Binding-site contacts:
Ligand atom O3 contacts residue ARG64 of chain 1.A at 2.7 Å (salt-bridge).
Ligand atom F1 contacts residue MET89 of chain 1.A at 3.6 Å.
Ligand atom O2 contacts residue ARG64 of chain 1.A at 2.7 Å (salt-bridge).
Ligand atom O1 contacts residue ASP144 of chain 1.A at 3.1 Å (salt-bridge).
Ligand atom O1 contacts residue VAL143 of chain 1.A at 3.5 Å.
Ligand atom OA2 contacts residue ASN106 of chain 1.A at 3.1 Å (h-bond).
Ligand atom N8 contacts residue LEU85 of chain 1.A at 3.6 Å.
Ligand atom N2 contacts residue GLU141 of chain 1.A at 3.0 Å (salt-bridge).
Ligand atom F contacts residue PRO109 of chain 1.A at 3.3 Å.
Ligand atom C18 contacts residue ARG90 of chain 1.A at 3.5 Å.
Ligand atom F contacts residue HIS108 of chain 1.A at 3.4 Å.
Ligand atom C15 contacts residue MET89 of chain 1.A at 3.3 Å (hydrophobic).
Ligand atom C contacts residue ILE91 of chain 1.A at 3.6 Å (hydrophobic).
Ligand atom N3 contacts residue ALA140 of chain 1.A at 2.8 Å (h-bond).
Ligand atom OA1 contacts residue SER118 of chain 1.A at 3.6 Å (h-bond).
Ligand atom OA1 contacts residue HIS108 of chain 1.A at 3.1 Å (h-bond).
Ligand atom C5 contacts residue ASP144 of chain 1.A at 3.3 Å.
Ligand atom O2 contacts residue MET89 of chain 1.A at 3.6 Å (h-bond).
Ligand atom OA1 contacts residue ASP144 of chain 1.A at 2.7 Å (salt-bridge).
Ligand atom N3 contacts residue GLU141 of chain 1.A at 3.6 Å (salt-bridge).
Ligand atom O2 contacts residue ILE91 of chain 1.A at 2.8 Å (h-bond).
Ligand atom O2 contacts residue ARG90 of chain 1.A at 3.4 Å.
Ligand atom F2 contacts residue SER118 of chain 1.A at 3.5 Å.
Ligand atom N contacts residue MET89 of chain 1.A at 2.9 Å (h-bond).
Ligand atom C19 contacts residue MET89 of chain 1.A at 3.4 Å (hydrophobic).
Ligand atom N8 contacts residue ARG90 of chain 1.A at 2.8 Å (salt-bridge).
Ligand atom OA2 contacts residue ASP144 of chain 1.A at 2.5 Å (salt-bridge).
Ligand atom C1 contacts residue ASN106 of chain 1.A at 3.4 Å.
Ligand atom N1 contacts residue LEU92 of chain 1.A at 2.9 Å (h-bond).
Ligand atom O3 contacts residue ARG90 of chain 1.A at 3.5 Å (salt-bridge).
Ligand atom C8 contacts residue ALA140 of chain 1.A at 3.6 Å (hydrophobic).
Ligand atom C18 contacts residue ARG64 of chain 1.A at 3.4 Å.
Ligand atom C17 contacts residue MET89 of chain 1.A at 3.6 Å (hydrophobic).
Ligand atom C12 contacts residue VAL143 of chain 1.A at 3.4 Å (hydrophobic).
Ligand atom F2 contacts residue MET89 of chain 1.A at 3.3 Å.
Ligand atom N2 contacts residue LEU92 of chain 1.A at 2.8 Å (h-bond).
Ligand atom C5 contacts residue HIS108 of chain 1.A at 3.4 Å.
Ligand atom N8 contacts residue LEU92 of chain 1.A at 3.5 Å (h-bond).
Ligand atom OA1 contacts residue GLY117 of chain 1.A at 3.1 Å (h-bond).
Ligand atom OA2 contacts residue HIS108 of chain 1.A at 2.7 Å (h-bond).

Sequence of chain 1.A:
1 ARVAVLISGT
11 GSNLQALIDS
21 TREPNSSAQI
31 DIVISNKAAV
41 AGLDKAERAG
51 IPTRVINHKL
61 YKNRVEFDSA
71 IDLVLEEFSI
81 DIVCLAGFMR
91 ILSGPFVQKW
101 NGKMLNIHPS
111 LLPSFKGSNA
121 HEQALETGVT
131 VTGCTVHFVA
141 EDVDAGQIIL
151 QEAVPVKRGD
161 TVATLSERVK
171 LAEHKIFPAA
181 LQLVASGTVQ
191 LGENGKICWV

This protein binds this small molecule.
Small molecule (SMILES): NC1NC(=O)C(CCC[C@H](c2ccc(C(=O)N[C@@H](CCC(=O)O)C(=O)O)cc2)C(O)(O)C(F)(F)F)C(N)N1